Binding-site contacts:
Ligand atom OD1 contacts residue CP1 of chain 3.H at 3.8 Å.
Ligand atom OXT contacts residue CP1 of chain 3.H at 4.0 Å.
Ligand atom NG contacts residue ARG54 of chain 3.C at 4.5 Å.
Ligand atom OXT contacts residue ARG105 of chain 3.C at 4.1 Å.
Ligand atom OE contacts residue SER52 of chain 3.C at 4.4 Å.
Ligand atom OE contacts residue CP1 of chain 3.H at 4.0 Å.
Ligand atom ND2 contacts residue THR55 of chain 3.C at 4.0 Å.
Ligand atom CB contacts residue CP1 of chain 3.H at 4.0 Å.
Ligand atom N contacts residue THR55 of chain 3.C at 4.1 Å.
Ligand atom C contacts residue CP1 of chain 3.H at 3.7 Å.
Ligand atom O contacts residue ALA51 of chain 3.C at 3.2 Å (h-bond).
Ligand atom CB contacts residue SER52 of chain 3.C at 4.0 Å.
Ligand atom NG contacts residue SER80 of chain 1.C at 4.0 Å.
Ligand atom C contacts residue ALA51 of chain 3.C at 4.3 Å (hydrophobic).
Ligand atom O contacts residue SER52 of chain 3.C at 3.4 Å.
Ligand atom ND2 contacts residue THR53 of chain 3.C at 3.8 Å.
Ligand atom O contacts residue GLU50 of chain 3.C at 3.8 Å.
Ligand atom OD1 contacts residue PRO268 of chain 3.C at 3.7 Å.
Ligand atom OE contacts residue THR53 of chain 3.C at 4.0 Å.
Ligand atom ND2 contacts residue CP1 of chain 3.H at 3.8 Å.
Ligand atom ND2 contacts residue SER80 of chain 1.C at 3.9 Å.
Ligand atom C contacts residue ARG105 of chain 3.C at 3.4 Å.
Ligand atom OD1 contacts residue SER80 of chain 1.C at 4.4 Å.
Ligand atom O contacts residue ARG105 of chain 3.C at 3.0 Å (salt-bridge).
Ligand atom CA contacts residue ARG105 of chain 3.C at 3.9 Å.
Ligand atom N contacts residue CP1 of chain 3.H at 2.5 Å (h-bond).
Ligand atom N contacts residue ARG105 of chain 3.C at 3.2 Å (salt-bridge).
Ligand atom ND2 contacts residue ARG54 of chain 3.C at 3.3 Å (salt-bridge).
Ligand atom OD1 contacts residue ARG54 of chain 3.C at 3.9 Å.
Ligand atom CA contacts residue SER52 of chain 3.C at 4.0 Å.
Ligand atom ND2 contacts residue SER52 of chain 3.C at 3.7 Å.
Ligand atom OE contacts residue ARG54 of chain 3.C at 2.3 Å.
Ligand atom C contacts residue SER52 of chain 3.C at 4.1 Å.
Ligand atom O contacts residue CP1 of chain 3.H at 4.3 Å.
Ligand atom NG contacts residue CP1 of chain 3.H at 3.6 Å.
Ligand atom CA contacts residue CP1 of chain 3.H at 3.2 Å.
Ligand atom OE contacts residue THR55 of chain 3.C at 3.6 Å.
Ligand atom CB contacts residue SER80 of chain 1.C at 3.4 Å.
Ligand atom N contacts residue SER52 of chain 3.C at 3.1 Å.

Sequence of chain 3.C:
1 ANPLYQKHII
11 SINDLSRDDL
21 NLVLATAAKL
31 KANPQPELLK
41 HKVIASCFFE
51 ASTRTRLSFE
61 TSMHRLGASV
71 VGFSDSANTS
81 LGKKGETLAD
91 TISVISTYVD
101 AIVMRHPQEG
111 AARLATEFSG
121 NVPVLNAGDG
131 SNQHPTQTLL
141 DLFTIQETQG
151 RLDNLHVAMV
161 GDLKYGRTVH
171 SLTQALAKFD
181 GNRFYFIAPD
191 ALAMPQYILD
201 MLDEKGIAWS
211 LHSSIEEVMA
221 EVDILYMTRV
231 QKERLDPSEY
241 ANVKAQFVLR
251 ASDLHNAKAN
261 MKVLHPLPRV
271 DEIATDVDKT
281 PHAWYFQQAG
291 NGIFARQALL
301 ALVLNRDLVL

This small molecule binds to this protein.
Small molecule (SMILES): N[C@@H](CN(O)N=O)C(=O)O

Sequence of chain 1.C:
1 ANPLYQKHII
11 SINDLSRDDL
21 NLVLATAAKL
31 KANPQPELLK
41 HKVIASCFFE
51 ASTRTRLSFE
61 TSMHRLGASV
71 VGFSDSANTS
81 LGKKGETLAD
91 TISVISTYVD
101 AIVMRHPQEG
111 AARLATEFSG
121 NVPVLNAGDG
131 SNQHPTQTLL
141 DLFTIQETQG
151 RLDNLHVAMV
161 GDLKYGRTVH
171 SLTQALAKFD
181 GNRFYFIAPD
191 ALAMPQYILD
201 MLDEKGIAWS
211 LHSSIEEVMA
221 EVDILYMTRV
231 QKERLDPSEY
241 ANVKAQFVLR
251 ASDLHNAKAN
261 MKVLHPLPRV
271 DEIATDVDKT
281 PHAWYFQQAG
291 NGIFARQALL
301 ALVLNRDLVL